The small molecule below binds the protein below.
Small molecule (SMILES): CC[C@@H](O)P(=O)(O)O

Sequence of chain 2.B:
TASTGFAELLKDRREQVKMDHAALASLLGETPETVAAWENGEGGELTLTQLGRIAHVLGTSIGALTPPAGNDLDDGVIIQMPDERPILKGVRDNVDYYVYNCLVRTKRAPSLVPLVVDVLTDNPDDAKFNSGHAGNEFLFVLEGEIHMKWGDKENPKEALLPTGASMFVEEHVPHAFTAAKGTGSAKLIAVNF

Sequence of chain 2.A:
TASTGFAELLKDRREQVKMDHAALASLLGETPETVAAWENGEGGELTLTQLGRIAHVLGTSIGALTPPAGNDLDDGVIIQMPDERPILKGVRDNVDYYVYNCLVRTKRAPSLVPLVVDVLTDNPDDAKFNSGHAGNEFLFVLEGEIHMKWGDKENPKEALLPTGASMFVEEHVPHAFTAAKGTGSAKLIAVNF

Binding-site contacts:
Ligand atom P1 contacts residue HIS179 of chain 2.A at 4.4 Å.
Ligand atom O2 contacts residue FE21 of chain 2.D at 2.0 Å.
Ligand atom C3 contacts residue VAL121 of chain 2.A at 4.2 Å (hydrophobic).
Ligand atom O1 contacts residue TYR104 of chain 2.A at 3.4 Å (h-bond).
Ligand atom C2 contacts residue PHE181 of chain 2.A at 4.0 Å (hydrophobic).
Ligand atom C3 contacts residue LEU192 of chain 2.A at 3.9 Å (hydrophobic).
Ligand atom C3 contacts residue GLU141 of chain 2.A at 4.1 Å.
Ligand atom O3 contacts residue GLU141 of chain 2.A at 2.5 Å (salt-bridge).
Ligand atom C1 contacts residue GLU141 of chain 2.A at 3.7 Å.
Ligand atom P1 contacts residue ARG96 of chain 2.A at 4.0 Å.
Ligand atom P1 contacts residue ASN134 of chain 2.A at 3.8 Å.
Ligand atom O3 contacts residue HIS137 of chain 2.A at 4.4 Å.
Ligand atom O1 contacts residue ARG96 of chain 2.A at 2.5 Å (salt-bridge).
Ligand atom O1 contacts residue ASN134 of chain 2.A at 3.5 Å (h-bond).
Ligand atom O3 contacts residue PHE181 of chain 2.A at 4.2 Å.
Ligand atom O2 contacts residue HIS179 of chain 2.A at 3.2 Å (h-bond).
Ligand atom C3 contacts residue PHE181 of chain 2.A at 3.5 Å (hydrophobic).
Ligand atom O2 contacts residue HIS137 of chain 2.A at 3.2 Å (h-bond).
Ligand atom C1 contacts residue FE21 of chain 2.D at 3.2 Å.
Ligand atom C2 contacts residue FE21 of chain 2.D at 4.4 Å.
Ligand atom O4 contacts residue FE21 of chain 2.D at 3.9 Å.
Ligand atom P1 contacts residue TYR104 of chain 2.A at 3.9 Å.
Ligand atom C2 contacts residue TYR102 of chain 2.A at 3.5 Å (hydrophobic).
Ligand atom C3 contacts residue TYR102 of chain 2.A at 4.4 Å (hydrophobic).
Ligand atom C2 contacts residue GLU141 of chain 2.A at 4.4 Å.
Ligand atom P1 contacts residue FE21 of chain 2.D at 3.1 Å.
Ligand atom O1 contacts residue FE21 of chain 2.D at 4.3 Å.
Ligand atom C3 contacts residue ALA194 of chain 2.A at 4.4 Å (hydrophobic).
Ligand atom O2 contacts residue GLU141 of chain 2.A at 4.1 Å.
Ligand atom O3 contacts residue FE21 of chain 2.D at 2.3 Å.
Ligand atom O1 contacts residue TYR102 of chain 2.A at 3.3 Å.
Ligand atom O4 contacts residue TYR104 of chain 2.A at 3.3 Å (h-bond).
Ligand atom C3 contacts residue LEU143 of chain 2.A at 4.1 Å (hydrophobic).
Ligand atom O2 contacts residue ASN134 of chain 2.A at 2.7 Å (h-bond).
Ligand atom O3 contacts residue HIS179 of chain 2.A at 3.5 Å (h-bond).
Ligand atom P1 contacts residue LYS22 of chain 2.B at 4.3 Å.
Ligand atom O4 contacts residue LYS22 of chain 2.B at 2.8 Å (salt-bridge).